Sequence of chain 1.A:
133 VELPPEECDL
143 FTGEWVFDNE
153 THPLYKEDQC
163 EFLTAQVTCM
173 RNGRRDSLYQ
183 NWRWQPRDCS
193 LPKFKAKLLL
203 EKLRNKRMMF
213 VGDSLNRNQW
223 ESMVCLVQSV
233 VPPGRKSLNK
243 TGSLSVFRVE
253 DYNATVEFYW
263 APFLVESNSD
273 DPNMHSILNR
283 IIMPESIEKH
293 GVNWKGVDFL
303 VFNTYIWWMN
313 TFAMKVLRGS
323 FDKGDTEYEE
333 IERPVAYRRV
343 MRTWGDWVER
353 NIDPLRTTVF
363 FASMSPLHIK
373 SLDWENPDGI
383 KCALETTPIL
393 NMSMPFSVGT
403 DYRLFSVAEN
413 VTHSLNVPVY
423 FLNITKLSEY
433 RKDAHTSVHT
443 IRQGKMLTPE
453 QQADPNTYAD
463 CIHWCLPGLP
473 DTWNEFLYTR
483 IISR

Binding-site contacts:
Ligand atom C5 contacts residue ASN241 of chain 1.A at 3.6 Å.
Ligand atom C1 contacts residue ASN241 of chain 1.A at 1.4 Å.
Ligand atom O6 contacts residue THR243 of chain 1.A at 3.5 Å.
Ligand atom N2 contacts residue ASN241 of chain 1.A at 2.9 Å (h-bond).
Ligand atom C1 contacts residue THR243 of chain 1.A at 3.7 Å.
Ligand atom O7 contacts residue ASN241 of chain 1.A at 3.7 Å.
Ligand atom C2 contacts residue ASN241 of chain 1.A at 2.4 Å.
Ligand atom C7 contacts residue ASN241 of chain 1.A at 3.5 Å.
Ligand atom C3 contacts residue ASN241 of chain 1.A at 3.8 Å.
Ligand atom C5 contacts residue THR243 of chain 1.A at 3.7 Å.
Ligand atom O5 contacts residue THR243 of chain 1.A at 3.6 Å.
Ligand atom C4 contacts residue ASN241 of chain 1.A at 4.2 Å.
Ligand atom O5 contacts residue ASN241 of chain 1.A at 2.4 Å (h-bond).
Ligand atom C6 contacts residue THR243 of chain 1.A at 4.1 Å.

This small molecule binds to this protein.
Small molecule (SMILES): CC(=O)N[C@@H]1[C@@H](O)[C@H](O)[C@@H](CO)O[C@H]1O